Sequence of chain 1.B:
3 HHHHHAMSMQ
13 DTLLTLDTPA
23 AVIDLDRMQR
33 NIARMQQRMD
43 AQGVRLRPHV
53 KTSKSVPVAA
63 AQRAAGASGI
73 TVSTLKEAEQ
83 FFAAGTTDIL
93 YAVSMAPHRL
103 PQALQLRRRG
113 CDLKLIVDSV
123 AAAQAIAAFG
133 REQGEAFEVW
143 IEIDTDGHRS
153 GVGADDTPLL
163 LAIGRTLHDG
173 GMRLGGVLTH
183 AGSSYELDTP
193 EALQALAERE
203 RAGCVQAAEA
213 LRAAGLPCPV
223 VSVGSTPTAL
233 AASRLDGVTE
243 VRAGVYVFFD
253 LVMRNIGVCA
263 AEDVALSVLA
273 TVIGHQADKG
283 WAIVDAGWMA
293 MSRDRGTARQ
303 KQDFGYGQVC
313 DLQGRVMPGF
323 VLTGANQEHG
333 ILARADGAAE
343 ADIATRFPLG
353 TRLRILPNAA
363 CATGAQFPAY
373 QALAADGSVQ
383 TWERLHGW

Binding-site contacts:
Ligand atom OXT contacts residue ARG151 of chain 1.A at 2.9 Å (salt-bridge).
Ligand atom OB contacts residue MG1 of chain 1.D at 2.3 Å.
Ligand atom CG contacts residue TYR187 of chain 1.A at 3.5 Å (hydrophobic).
Ligand atom OXT contacts residue GLN329 of chain 1.B at 3.3 Å (h-bond).
Ligand atom OD2 contacts residue TYR187 of chain 1.A at 3.4 Å.
Ligand atom CB contacts residue PLP1 of chain 1.C at 3.1 Å.
Ligand atom OXT contacts residue PLP1 of chain 1.C at 3.7 Å.
Ligand atom C contacts residue ASN328 of chain 1.B at 3.8 Å.
Ligand atom CA contacts residue PLP1 of chain 1.C at 2.8 Å.
Ligand atom CA contacts residue MG1 of chain 1.D at 4.1 Å.
Ligand atom CB contacts residue TYR187 of chain 1.A at 3.6 Å (hydrophobic).
Ligand atom CA contacts residue HIS182 of chain 1.A at 3.8 Å.
Ligand atom C contacts residue PLP1 of chain 1.C at 3.8 Å.
Ligand atom OXT contacts residue ASN328 of chain 1.B at 3.5 Å.
Ligand atom CB contacts residue MG1 of chain 1.D at 3.0 Å.
Ligand atom OB contacts residue PLP1 of chain 1.C at 2.6 Å (h-bond).
Ligand atom O contacts residue GLN329 of chain 1.B at 3.0 Å (h-bond).
Ligand atom CB contacts residue HIS182 of chain 1.A at 4.3 Å.
Ligand atom OD2 contacts residue MG1 of chain 1.D at 2.0 Å.
Ligand atom OXT contacts residue LYS53 of chain 1.A at 4.1 Å.
Ligand atom CA contacts residue ARG151 of chain 1.A at 3.8 Å.
Ligand atom CG contacts residue MG1 of chain 1.D at 2.8 Å.
Ligand atom O contacts residue ASN328 of chain 1.B at 3.6 Å.
Ligand atom CB contacts residue LYS53 of chain 1.A at 4.0 Å.
Ligand atom N contacts residue ARG151 of chain 1.A at 3.9 Å.
Ligand atom O contacts residue TRP290 of chain 1.B at 4.2 Å.
Ligand atom C contacts residue MG1 of chain 1.D at 4.3 Å.
Ligand atom C contacts residue LYS53 of chain 1.A at 4.0 Å.
Ligand atom CA contacts residue LYS53 of chain 1.A at 4.0 Å.
Ligand atom OD1 contacts residue TYR187 of chain 1.A at 3.9 Å.
Ligand atom O contacts residue LYS53 of chain 1.A at 4.3 Å.
Ligand atom N contacts residue HIS182 of chain 1.A at 3.6 Å (h-bond).
Ligand atom OD1 contacts residue MG1 of chain 1.D at 4.0 Å.
Ligand atom C contacts residue GLN329 of chain 1.B at 3.6 Å.
Ligand atom OB contacts residue TYR187 of chain 1.A at 3.6 Å (h-bond).
Ligand atom O contacts residue MG1 of chain 1.D at 3.9 Å.
Ligand atom OB contacts residue LYS53 of chain 1.A at 2.8 Å (salt-bridge).
Ligand atom N contacts residue PLP1 of chain 1.C at 1.5 Å.
Ligand atom N contacts residue LYS53 of chain 1.A at 3.4 Å.
Ligand atom C contacts residue ARG151 of chain 1.A at 3.7 Å.

The small molecule below binds the protein below.
Small molecule (SMILES): N[C@H](C(=O)O)[C@@H](O)C(=O)O

Sequence of chain 1.A:
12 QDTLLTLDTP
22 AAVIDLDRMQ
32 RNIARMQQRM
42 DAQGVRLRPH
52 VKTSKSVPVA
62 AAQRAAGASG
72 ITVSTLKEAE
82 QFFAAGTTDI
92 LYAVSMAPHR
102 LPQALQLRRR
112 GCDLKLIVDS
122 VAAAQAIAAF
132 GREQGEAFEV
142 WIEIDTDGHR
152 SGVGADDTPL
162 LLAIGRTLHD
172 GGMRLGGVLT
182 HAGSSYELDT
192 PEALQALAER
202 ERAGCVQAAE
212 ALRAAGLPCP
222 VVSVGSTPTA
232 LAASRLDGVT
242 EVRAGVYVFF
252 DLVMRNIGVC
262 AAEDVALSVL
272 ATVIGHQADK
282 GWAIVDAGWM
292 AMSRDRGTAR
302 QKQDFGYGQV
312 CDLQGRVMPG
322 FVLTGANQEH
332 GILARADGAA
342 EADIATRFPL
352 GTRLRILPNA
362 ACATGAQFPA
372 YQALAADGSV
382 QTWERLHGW